Binding-site contacts:
Ligand atom O5 contacts residue ASN175 of chain 1.A at 2.4 Å (h-bond).
Ligand atom O7 contacts residue ASP127 of chain 1.A at 4.3 Å.
Ligand atom C5 contacts residue ASN175 of chain 1.A at 3.7 Å.
Ligand atom C8 contacts residue VAL149 of chain 1.A at 3.8 Å (hydrophobic).
Ligand atom C4 contacts residue ASN175 of chain 1.A at 4.2 Å.
Ligand atom C8 contacts residue ASP127 of chain 1.A at 3.3 Å.
Ligand atom C1 contacts residue MET173 of chain 1.A at 3.8 Å (hydrophobic).
Ligand atom C2 contacts residue MET173 of chain 1.A at 4.1 Å (hydrophobic).
Ligand atom C3 contacts residue MET173 of chain 1.A at 3.8 Å (hydrophobic).
Ligand atom C5 contacts residue VAL198 of chain 1.A at 3.7 Å (hydrophobic).
Ligand atom O6 contacts residue SER7 of chain 1.C at 3.5 Å.
Ligand atom O5 contacts residue VAL198 of chain 1.A at 3.7 Å.
Ligand atom N2 contacts residue MET173 of chain 1.A at 4.2 Å.
Ligand atom O5 contacts residue TRP200 of chain 1.A at 3.4 Å.
Ligand atom C7 contacts residue ASP127 of chain 1.A at 4.3 Å.
Ligand atom C8 contacts residue VAL198 of chain 1.A at 3.8 Å (hydrophobic).
Ligand atom N2 contacts residue ASN175 of chain 1.A at 3.0 Å (h-bond).
Ligand atom O7 contacts residue SER151 of chain 1.A at 2.7 Å (h-bond).
Ligand atom O7 contacts residue VAL198 of chain 1.A at 4.1 Å.
Ligand atom C2 contacts residue ASN175 of chain 1.A at 2.5 Å.
Ligand atom C1 contacts residue TRP200 of chain 1.A at 4.1 Å (hydrophobic).
Ligand atom C6 contacts residue VAL198 of chain 1.A at 3.8 Å (hydrophobic).
Ligand atom O6 contacts residue ASP222 of chain 1.A at 4.3 Å.
Ligand atom C7 contacts residue SER151 of chain 1.A at 3.5 Å.
Ligand atom C7 contacts residue VAL198 of chain 1.A at 4.1 Å (hydrophobic).
Ligand atom C7 contacts residue ASN175 of chain 1.A at 3.2 Å.
Ligand atom O7 contacts residue ASN175 of chain 1.A at 2.9 Å (h-bond).
Ligand atom C1 contacts residue ASN175 of chain 1.A at 1.4 Å.
Ligand atom O6 contacts residue TRP200 of chain 1.A at 3.5 Å.
Ligand atom C8 contacts residue SER151 of chain 1.A at 3.6 Å.
Ligand atom C6 contacts residue ASP222 of chain 1.A at 3.8 Å.
Ligand atom C5 contacts residue MET173 of chain 1.A at 4.2 Å (hydrophobic).
Ligand atom C6 contacts residue TRP200 of chain 1.A at 4.3 Å (hydrophobic).
Ligand atom O7 contacts residue MET173 of chain 1.A at 3.7 Å.
Ligand atom C6 contacts residue SER7 of chain 1.C at 4.2 Å.
Ligand atom C8 contacts residue HIS125 of chain 1.A at 3.8 Å.
Ligand atom C1 contacts residue VAL198 of chain 1.A at 4.4 Å (hydrophobic).
Ligand atom C3 contacts residue ASN175 of chain 1.A at 3.8 Å.
Ligand atom O7 contacts residue THR129 of chain 1.A at 4.1 Å.
Ligand atom C8 contacts residue VAL221 of chain 1.A at 3.6 Å (hydrophobic).

Sequence of chain 1.C:
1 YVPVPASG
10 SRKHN

The protein below binds the small molecule below.
Small molecule (SMILES): CC(=O)N[C@H]1[C@H](O[C@H]2[C@H](O)[C@@H](NC(C)=O)CO[C@@H]2CO)O[C@H](CO)[C@@H](O[C@H]2O[C@H](CO[C@H]3O[C@H](CO)[C@@H](O)[C@H](O)[C@@H]3O)[C@@H](O)[C@H](O[C@@H]3O[C@H](CO)[C@@H](O)[C@H](O)[C@@H]3O)[C@@H]2O)[C@@H]1O

Sequence of chain 1.A:
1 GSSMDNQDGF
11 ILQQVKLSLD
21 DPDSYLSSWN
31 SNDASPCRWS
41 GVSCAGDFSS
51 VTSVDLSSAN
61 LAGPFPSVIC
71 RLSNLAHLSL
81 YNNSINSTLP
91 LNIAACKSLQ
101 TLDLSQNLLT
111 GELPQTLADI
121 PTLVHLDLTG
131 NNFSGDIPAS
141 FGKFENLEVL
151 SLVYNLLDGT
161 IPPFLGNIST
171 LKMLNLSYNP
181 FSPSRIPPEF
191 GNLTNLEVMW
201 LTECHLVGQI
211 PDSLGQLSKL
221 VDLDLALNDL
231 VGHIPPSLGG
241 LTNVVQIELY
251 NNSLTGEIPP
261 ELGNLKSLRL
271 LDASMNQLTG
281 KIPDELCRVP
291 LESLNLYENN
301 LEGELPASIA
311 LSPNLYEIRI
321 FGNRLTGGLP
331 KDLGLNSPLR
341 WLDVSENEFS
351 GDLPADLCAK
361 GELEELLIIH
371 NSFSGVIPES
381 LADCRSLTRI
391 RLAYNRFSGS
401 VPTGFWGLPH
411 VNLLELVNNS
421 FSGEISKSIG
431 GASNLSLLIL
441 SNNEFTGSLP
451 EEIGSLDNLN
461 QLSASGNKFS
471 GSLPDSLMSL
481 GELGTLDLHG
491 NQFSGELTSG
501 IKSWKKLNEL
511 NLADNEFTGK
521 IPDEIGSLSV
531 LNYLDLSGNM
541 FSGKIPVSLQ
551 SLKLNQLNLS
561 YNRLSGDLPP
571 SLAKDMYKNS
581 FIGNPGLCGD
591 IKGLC